Sequence of chain 1.B:
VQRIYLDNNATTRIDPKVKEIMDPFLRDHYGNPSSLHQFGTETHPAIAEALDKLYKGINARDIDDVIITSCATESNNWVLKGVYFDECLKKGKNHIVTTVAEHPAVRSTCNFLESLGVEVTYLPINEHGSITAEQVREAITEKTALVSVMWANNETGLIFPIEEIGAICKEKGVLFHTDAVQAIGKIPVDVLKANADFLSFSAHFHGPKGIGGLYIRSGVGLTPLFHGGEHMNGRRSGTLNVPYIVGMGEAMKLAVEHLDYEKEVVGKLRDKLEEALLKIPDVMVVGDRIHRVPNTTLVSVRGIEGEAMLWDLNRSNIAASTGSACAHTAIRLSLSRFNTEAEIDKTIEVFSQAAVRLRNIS

This small molecule binds to this protein.
Small molecule (SMILES): N[C@@H](CCS)C(=O)O

Sequence of chain 1.A:
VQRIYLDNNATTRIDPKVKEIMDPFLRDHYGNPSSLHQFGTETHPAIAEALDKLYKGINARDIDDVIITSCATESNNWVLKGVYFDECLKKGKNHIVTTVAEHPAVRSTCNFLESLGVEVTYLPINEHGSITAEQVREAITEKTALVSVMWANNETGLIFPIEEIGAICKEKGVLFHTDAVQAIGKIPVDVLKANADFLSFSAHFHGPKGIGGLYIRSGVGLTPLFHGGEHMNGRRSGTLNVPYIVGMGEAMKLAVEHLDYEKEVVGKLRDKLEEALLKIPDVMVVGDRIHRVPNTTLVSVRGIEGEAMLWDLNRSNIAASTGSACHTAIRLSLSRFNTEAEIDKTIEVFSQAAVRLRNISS

Binding-site contacts:
Ligand atom CB contacts residue LLP206 of chain 1.A at 3.9 Å.
Ligand atom SD contacts residue THR241 of chain 1.B at 4.5 Å.
Ligand atom C contacts residue ALA11 of chain 1.A at 4.1 Å (hydrophobic).
Ligand atom C contacts residue ASN10 of chain 1.A at 4.1 Å.
Ligand atom O contacts residue ASN155 of chain 1.A at 3.2 Å (h-bond).
Ligand atom SD contacts residue HIS233 of chain 1.B at 4.3 Å.
Ligand atom CG contacts residue LLP206 of chain 1.A at 3.4 Å.
Ligand atom CB contacts residue ALA11 of chain 1.A at 4.2 Å (hydrophobic).
Ligand atom O contacts residue ARG354 of chain 1.A at 2.5 Å (salt-bridge).
Ligand atom OXT contacts residue ASN10 of chain 1.A at 4.4 Å.
Ligand atom O contacts residue ALA11 of chain 1.A at 4.3 Å.
Ligand atom C contacts residue ASN155 of chain 1.A at 3.8 Å.
Ligand atom CA contacts residue ASN155 of chain 1.A at 3.9 Å.
Ligand atom OXT contacts residue ARG354 of chain 1.A at 3.1 Å (salt-bridge).
Ligand atom SD contacts residue HIS104 of chain 1.A at 4.0 Å.
Ligand atom CG contacts residue THR241 of chain 1.B at 4.4 Å.
Ligand atom CB contacts residue HIS104 of chain 1.A at 4.3 Å.
Ligand atom O contacts residue ASN10 of chain 1.A at 3.7 Å.
Ligand atom C contacts residue ARG354 of chain 1.A at 3.4 Å.
Ligand atom CG contacts residue HIS104 of chain 1.A at 3.2 Å.
Ligand atom CA contacts residue HIS104 of chain 1.A at 4.4 Å.
Ligand atom OXT contacts residue ALA11 of chain 1.A at 3.4 Å.